Binding-site contacts:
Ligand atom O6 contacts residue SER338 of chain 4.A at 4.0 Å.
Ligand atom O7 contacts residue PRO335 of chain 4.A at 3.8 Å.
Ligand atom C7 contacts residue ASN341 of chain 4.A at 3.3 Å.
Ligand atom C1 contacts residue SER338 of chain 4.A at 3.9 Å.
Ligand atom C6 contacts residue PHE337 of chain 4.A at 4.5 Å (hydrophobic).
Ligand atom C5 contacts residue ASN341 of chain 4.A at 3.6 Å.
Ligand atom C6 contacts residue SER338 of chain 4.A at 3.6 Å.
Ligand atom O7 contacts residue ASN342 of chain 4.A at 2.7 Å (h-bond).
Ligand atom O4 contacts residue GLY336 of chain 4.A at 4.1 Å.
Ligand atom N2 contacts residue ASN341 of chain 4.A at 2.9 Å (h-bond).
Ligand atom C3 contacts residue GLY336 of chain 4.A at 4.2 Å.
Ligand atom O7 contacts residue GLY336 of chain 4.A at 3.4 Å (h-bond).
Ligand atom C3 contacts residue ASN341 of chain 4.A at 3.7 Å.
Ligand atom O5 contacts residue SER338 of chain 4.A at 3.4 Å.
Ligand atom C8 contacts residue ASN341 of chain 4.A at 3.6 Å.
Ligand atom O5 contacts residue ASN341 of chain 4.A at 2.3 Å (h-bond).
Ligand atom C2 contacts residue ASN341 of chain 4.A at 2.3 Å.
Ligand atom O7 contacts residue SER343 of chain 4.A at 4.0 Å.
Ligand atom O7 contacts residue ASN341 of chain 4.A at 3.8 Å.
Ligand atom O6 contacts residue GLU349 of chain 4.A at 4.3 Å.
Ligand atom C5 contacts residue SER338 of chain 4.A at 3.7 Å.
Ligand atom C5 contacts residue GLY336 of chain 4.A at 4.3 Å.
Ligand atom C4 contacts residue ASN341 of chain 4.A at 4.1 Å.
Ligand atom C1 contacts residue ASN341 of chain 4.A at 1.4 Å.
Ligand atom C7 contacts residue GLY336 of chain 4.A at 4.4 Å.
Ligand atom O7 contacts residue ILE344 of chain 4.A at 4.0 Å.
Ligand atom C7 contacts residue ASN342 of chain 4.A at 3.9 Å.

This protein binds this small molecule.
Small molecule (SMILES): CC(=O)N[C@H]1[C@H](O[C@H]2[C@H](O)[C@@H](NC(C)=O)CO[C@@H]2CO)O[C@H](CO)[C@@H](O)[C@@H]1O

Sequence of chain 4.A:
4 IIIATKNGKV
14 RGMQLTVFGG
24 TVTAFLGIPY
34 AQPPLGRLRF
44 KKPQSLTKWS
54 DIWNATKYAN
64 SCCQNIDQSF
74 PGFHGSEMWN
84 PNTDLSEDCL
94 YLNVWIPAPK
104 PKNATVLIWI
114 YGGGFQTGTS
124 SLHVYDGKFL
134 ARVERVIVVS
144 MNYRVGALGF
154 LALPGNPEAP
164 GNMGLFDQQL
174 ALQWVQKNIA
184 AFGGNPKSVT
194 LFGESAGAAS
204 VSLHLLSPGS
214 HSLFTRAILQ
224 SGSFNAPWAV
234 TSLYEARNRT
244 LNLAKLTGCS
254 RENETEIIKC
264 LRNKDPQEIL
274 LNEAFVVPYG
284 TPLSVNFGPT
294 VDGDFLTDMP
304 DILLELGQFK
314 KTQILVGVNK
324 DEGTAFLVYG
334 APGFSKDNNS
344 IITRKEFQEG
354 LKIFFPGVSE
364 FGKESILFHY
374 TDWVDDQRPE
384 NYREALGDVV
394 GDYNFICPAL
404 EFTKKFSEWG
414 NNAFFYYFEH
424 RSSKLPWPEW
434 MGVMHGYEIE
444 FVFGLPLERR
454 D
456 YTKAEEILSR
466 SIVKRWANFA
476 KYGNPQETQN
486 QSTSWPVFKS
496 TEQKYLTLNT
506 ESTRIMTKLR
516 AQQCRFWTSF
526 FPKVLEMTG